Binding-site contacts:
Ligand atom CX8 contacts residue PHE178 of chain 1.A at 3.5 Å (hydrophobic).
Ligand atom C5 contacts residue ILE128 of chain 1.A at 3.7 Å (hydrophobic).
Ligand atom C2 contacts residue FAD1 of chain 1.I at 3.4 Å.
Ligand atom CX7 contacts residue PHE106 of chain 1.B at 3.7 Å (hydrophobic).
Ligand atom C6 contacts residue ILE128 of chain 1.A at 3.9 Å (hydrophobic).
Ligand atom CX7 contacts residue GLY174 of chain 1.A at 2.9 Å.
Ligand atom CX8 contacts residue PHE106 of chain 1.B at 3.9 Å (hydrophobic).
Ligand atom C3 contacts residue PHE178 of chain 1.A at 3.6 Å (hydrophobic).
Ligand atom C8 contacts residue ILE128 of chain 1.A at 3.8 Å (hydrophobic).
Ligand atom C9 contacts residue FAD1 of chain 1.I at 3.3 Å.
Ligand atom CX7 contacts residue FAD1 of chain 1.I at 3.4 Å.
Ligand atom N10 contacts residue ILE128 of chain 1.A at 3.4 Å.
Ligand atom N16 contacts residue GLU193 of chain 1.B at 3.9 Å.
Ligand atom C9 contacts residue PHE126 of chain 1.A at 3.5 Å (hydrophobic).
Ligand atom C2 contacts residue PHE178 of chain 1.A at 3.7 Å (hydrophobic).
Ligand atom N15 contacts residue PHE178 of chain 1.A at 3.6 Å.
Ligand atom CX7 contacts residue PHE178 of chain 1.A at 3.6 Å (hydrophobic).
Ligand atom C5 contacts residue GLY149 of chain 1.B at 3.8 Å.
Ligand atom N15 contacts residue FAD1 of chain 1.I at 3.5 Å (h-bond).
Ligand atom C7 contacts residue ILE128 of chain 1.A at 3.9 Å (hydrophobic).
Ligand atom C1 contacts residue FAD1 of chain 1.I at 3.1 Å.
Ligand atom CXH contacts residue GLU193 of chain 1.B at 3.5 Å.
Ligand atom CX8 contacts residue ASN161 of chain 1.B at 3.5 Å.
Ligand atom C12 contacts residue ILE128 of chain 1.A at 3.6 Å (hydrophobic).
Ligand atom C11 contacts residue FAD1 of chain 1.I at 3.4 Å.
Ligand atom C4 contacts residue PHE178 of chain 1.A at 3.9 Å (hydrophobic).
Ligand atom C8 contacts residue FAD1 of chain 1.I at 3.8 Å.
Ligand atom C12 contacts residue FAD1 of chain 1.I at 3.4 Å.
Ligand atom CX8 contacts residue FAD1 of chain 1.I at 3.9 Å.
Ligand atom C14 contacts residue FAD1 of chain 1.I at 3.7 Å.
Ligand atom C13 contacts residue FAD1 of chain 1.I at 3.4 Å.
Ligand atom C3 contacts residue FAD1 of chain 1.I at 3.3 Å.
Ligand atom C2 contacts residue TRP105 of chain 1.B at 3.7 Å (hydrophobic).
Ligand atom C14 contacts residue ILE128 of chain 1.A at 3.3 Å (hydrophobic).
Ligand atom C4 contacts residue FAD1 of chain 1.I at 3.6 Å.
Ligand atom C11 contacts residue ILE128 of chain 1.A at 3.8 Å (hydrophobic).
Ligand atom CXI contacts residue GLY149 of chain 1.B at 3.8 Å.
Ligand atom C1 contacts residue PHE126 of chain 1.A at 3.9 Å (hydrophobic).
Ligand atom C13 contacts residue PHE126 of chain 1.A at 3.9 Å (hydrophobic).
Ligand atom N10 contacts residue FAD1 of chain 1.I at 3.6 Å.

This protein binds this small molecule.
Small molecule (SMILES): CN(C)c1ccc2cc3ccc(N(C)C)cc3[nH+]c2c1

Sequence of chain 1.B:
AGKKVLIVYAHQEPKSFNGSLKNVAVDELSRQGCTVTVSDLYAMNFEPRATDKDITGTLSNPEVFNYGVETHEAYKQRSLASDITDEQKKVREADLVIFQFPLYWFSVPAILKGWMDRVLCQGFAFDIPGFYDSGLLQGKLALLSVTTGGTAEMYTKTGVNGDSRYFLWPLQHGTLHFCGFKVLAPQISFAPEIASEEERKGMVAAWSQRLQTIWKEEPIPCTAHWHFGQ

Sequence of chain 1.A:
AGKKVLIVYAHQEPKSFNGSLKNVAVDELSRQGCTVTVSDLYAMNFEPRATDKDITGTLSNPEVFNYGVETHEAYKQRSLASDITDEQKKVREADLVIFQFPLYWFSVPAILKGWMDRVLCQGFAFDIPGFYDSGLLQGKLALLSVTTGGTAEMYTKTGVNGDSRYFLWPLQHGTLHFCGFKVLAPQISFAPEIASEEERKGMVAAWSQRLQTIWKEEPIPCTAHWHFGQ